A protein and the small-molecule ligand that binds it are described below.
Small molecule (SMILES): CC(=O)N[C@H]1[C@H](O[C@H]2[C@H](O)[C@@H](NC(C)=O)CO[C@@H]2CO)O[C@H](CO)[C@@H](O)[C@@H]1O

Sequence of chain 1.A:
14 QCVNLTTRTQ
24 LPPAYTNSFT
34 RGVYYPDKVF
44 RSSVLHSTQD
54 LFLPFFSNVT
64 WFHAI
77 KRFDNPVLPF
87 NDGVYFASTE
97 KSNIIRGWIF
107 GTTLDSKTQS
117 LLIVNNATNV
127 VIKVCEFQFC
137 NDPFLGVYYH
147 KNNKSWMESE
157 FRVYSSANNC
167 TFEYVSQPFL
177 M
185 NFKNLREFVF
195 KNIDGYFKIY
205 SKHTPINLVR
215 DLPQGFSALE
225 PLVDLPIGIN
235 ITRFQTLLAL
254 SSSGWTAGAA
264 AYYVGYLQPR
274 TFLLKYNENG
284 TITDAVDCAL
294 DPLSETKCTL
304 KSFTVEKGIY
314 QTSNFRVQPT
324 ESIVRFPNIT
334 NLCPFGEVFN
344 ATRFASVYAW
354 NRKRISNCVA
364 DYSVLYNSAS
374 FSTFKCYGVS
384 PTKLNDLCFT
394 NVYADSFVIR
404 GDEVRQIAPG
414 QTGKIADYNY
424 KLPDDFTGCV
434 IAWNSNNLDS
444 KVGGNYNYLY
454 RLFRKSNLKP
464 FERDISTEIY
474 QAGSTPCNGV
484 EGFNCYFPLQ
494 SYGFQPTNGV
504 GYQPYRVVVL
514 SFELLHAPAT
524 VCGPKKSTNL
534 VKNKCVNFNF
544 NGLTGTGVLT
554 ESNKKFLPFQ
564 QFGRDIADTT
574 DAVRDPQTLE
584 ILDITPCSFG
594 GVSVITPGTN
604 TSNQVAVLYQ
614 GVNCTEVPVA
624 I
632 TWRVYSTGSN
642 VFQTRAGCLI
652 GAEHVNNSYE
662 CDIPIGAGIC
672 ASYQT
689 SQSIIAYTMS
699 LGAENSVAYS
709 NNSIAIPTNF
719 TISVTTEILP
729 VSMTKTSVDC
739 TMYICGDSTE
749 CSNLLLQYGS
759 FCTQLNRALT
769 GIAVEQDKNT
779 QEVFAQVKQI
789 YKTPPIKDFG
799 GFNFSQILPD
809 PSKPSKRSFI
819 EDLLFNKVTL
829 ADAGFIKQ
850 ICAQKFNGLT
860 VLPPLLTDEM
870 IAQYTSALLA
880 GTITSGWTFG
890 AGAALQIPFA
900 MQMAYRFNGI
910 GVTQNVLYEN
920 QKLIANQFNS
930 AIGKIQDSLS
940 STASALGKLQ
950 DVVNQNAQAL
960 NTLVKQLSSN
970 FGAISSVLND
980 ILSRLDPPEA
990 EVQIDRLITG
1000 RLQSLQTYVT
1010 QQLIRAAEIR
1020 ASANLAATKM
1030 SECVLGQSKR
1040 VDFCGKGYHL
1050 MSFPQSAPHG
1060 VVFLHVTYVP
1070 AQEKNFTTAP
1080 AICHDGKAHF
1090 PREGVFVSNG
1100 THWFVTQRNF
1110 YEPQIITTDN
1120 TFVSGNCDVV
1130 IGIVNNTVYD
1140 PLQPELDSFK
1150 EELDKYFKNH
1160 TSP

Sequence of chain 1.C:
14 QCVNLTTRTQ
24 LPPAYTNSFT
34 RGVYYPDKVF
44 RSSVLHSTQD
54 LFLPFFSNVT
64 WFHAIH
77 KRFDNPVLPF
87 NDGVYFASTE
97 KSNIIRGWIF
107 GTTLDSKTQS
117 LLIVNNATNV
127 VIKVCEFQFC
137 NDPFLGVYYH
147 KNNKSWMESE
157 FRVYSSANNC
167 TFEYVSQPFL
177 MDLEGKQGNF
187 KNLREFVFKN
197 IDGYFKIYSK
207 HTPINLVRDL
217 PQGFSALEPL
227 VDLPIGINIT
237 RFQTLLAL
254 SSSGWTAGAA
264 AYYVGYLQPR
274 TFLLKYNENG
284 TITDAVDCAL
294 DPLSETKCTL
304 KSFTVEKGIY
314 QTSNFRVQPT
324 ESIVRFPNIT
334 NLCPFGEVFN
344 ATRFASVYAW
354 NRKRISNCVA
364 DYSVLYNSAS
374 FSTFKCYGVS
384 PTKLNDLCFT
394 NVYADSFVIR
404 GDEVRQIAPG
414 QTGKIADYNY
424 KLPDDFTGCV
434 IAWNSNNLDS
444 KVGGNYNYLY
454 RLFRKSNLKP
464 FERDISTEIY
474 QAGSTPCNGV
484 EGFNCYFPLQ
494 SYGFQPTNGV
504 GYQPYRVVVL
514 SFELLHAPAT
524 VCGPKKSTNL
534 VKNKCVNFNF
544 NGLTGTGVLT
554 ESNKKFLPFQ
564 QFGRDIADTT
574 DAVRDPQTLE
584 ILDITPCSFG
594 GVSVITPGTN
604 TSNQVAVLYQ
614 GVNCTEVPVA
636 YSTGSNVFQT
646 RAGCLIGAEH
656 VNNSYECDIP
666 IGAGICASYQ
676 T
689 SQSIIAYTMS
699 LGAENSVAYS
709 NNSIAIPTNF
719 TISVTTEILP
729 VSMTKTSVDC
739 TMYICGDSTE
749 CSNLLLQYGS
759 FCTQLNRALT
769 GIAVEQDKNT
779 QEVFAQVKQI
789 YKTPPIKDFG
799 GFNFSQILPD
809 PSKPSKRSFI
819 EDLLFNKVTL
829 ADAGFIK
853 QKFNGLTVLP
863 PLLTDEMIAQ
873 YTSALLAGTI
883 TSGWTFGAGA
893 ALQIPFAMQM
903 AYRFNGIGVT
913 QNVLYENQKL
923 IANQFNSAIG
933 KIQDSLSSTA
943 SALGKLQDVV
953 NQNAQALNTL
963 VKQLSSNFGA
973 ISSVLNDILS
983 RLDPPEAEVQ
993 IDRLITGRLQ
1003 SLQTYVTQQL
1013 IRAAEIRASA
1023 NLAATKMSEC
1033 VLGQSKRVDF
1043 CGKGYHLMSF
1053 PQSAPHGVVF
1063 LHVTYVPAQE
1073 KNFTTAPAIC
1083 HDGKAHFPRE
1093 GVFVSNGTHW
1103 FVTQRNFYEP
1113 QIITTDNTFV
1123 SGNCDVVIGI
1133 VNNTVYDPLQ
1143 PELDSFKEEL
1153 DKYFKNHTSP

Binding-site contacts:
Ligand atom C7 contacts residue GLN644 of chain 1.C at 2.9 Å.
Ligand atom N2 contacts residue GLN644 of chain 1.C at 3.6 Å (h-bond).
Ligand atom O7 contacts residue ASN616 of chain 1.C at 2.9 Å (h-bond).
Ligand atom C7 contacts residue ILE850 of chain 1.A at 3.9 Å (hydrophobic).
Ligand atom C1 contacts residue THR618 of chain 1.C at 4.1 Å.
Ligand atom N2 contacts residue ASN616 of chain 1.C at 3.0 Å (h-bond).
Ligand atom C8 contacts residue ASN616 of chain 1.C at 4.4 Å.
Ligand atom O6 contacts residue ASN616 of chain 1.C at 4.4 Å.
Ligand atom O5 contacts residue THR618 of chain 1.C at 4.0 Å.
Ligand atom O7 contacts residue ILE850 of chain 1.A at 3.2 Å.
Ligand atom C5 contacts residue ASN616 of chain 1.C at 3.6 Å.
Ligand atom C3 contacts residue ASN616 of chain 1.C at 3.8 Å.
Ligand atom C7 contacts residue ASN616 of chain 1.C at 3.1 Å.
Ligand atom O5 contacts residue ASN616 of chain 1.C at 2.3 Å (h-bond).
Ligand atom C4 contacts residue ASN616 of chain 1.C at 4.2 Å.
Ligand atom O7 contacts residue GLN644 of chain 1.C at 3.7 Å.
Ligand atom C2 contacts residue ASN616 of chain 1.C at 2.5 Å.
Ligand atom C5 contacts residue THR618 of chain 1.C at 4.2 Å.
Ligand atom C8 contacts residue ILE850 of chain 1.A at 4.1 Å (hydrophobic).
Ligand atom C1 contacts residue ASN616 of chain 1.C at 1.4 Å.
Ligand atom C8 contacts residue GLN644 of chain 1.C at 1.4 Å.